This protein binds this small molecule.
Small molecule (SMILES): CNS(=O)(=O)c1ccccc1Cl

Sequence of chain 1.A:
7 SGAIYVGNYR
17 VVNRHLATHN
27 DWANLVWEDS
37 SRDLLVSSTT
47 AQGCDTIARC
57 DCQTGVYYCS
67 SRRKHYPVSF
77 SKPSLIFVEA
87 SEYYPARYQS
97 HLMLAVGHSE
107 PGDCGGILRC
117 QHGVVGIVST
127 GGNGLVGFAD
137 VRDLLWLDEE

Binding-site contacts:
Ligand atom C7 contacts residue HIS97 of chain 1.A at 3.3 Å.
Ligand atom N1 contacts residue LEU81 of chain 1.A at 3.7 Å.
Ligand atom S1 contacts residue SER80 of chain 1.A at 3.9 Å.
Ligand atom C7 contacts residue GLN95 of chain 1.A at 4.1 Å.
Ligand atom O2 contacts residue LEU81 of chain 1.A at 3.7 Å.
Ligand atom C4 contacts residue HIS97 of chain 1.A at 3.5 Å.
Ligand atom C2 contacts residue HIS97 of chain 1.A at 3.7 Å.
Ligand atom O1 contacts residue HIS97 of chain 1.A at 3.2 Å (h-bond).
Ligand atom O1 contacts residue SER80 of chain 1.A at 3.5 Å (h-bond).
Ligand atom S1 contacts residue SER96 of chain 1.A at 4.4 Å.
Ligand atom C3 contacts residue HIS97 of chain 1.A at 3.6 Å.
Ligand atom C7 contacts residue LEU81 of chain 1.A at 2.4 Å (hydrophobic).
Ligand atom S1 contacts residue LEU81 of chain 1.A at 4.1 Å.
Ligand atom C6 contacts residue HIS97 of chain 1.A at 3.3 Å.
Ligand atom C5 contacts residue HIS97 of chain 1.A at 3.6 Å.
Ligand atom S1 contacts residue HIS97 of chain 1.A at 3.7 Å.
Ligand atom C1 contacts residue HIS97 of chain 1.A at 3.4 Å.
Ligand atom O1 contacts residue SER96 of chain 1.A at 4.4 Å.
Ligand atom S1 contacts residue PRO79 of chain 1.A at 4.5 Å.
Ligand atom CL1 contacts residue PRO79 of chain 1.A at 3.9 Å.
Ligand atom O1 contacts residue LEU81 of chain 1.A at 4.3 Å.
Ligand atom N1 contacts residue SER96 of chain 1.A at 3.0 Å.
Ligand atom N1 contacts residue SER80 of chain 1.A at 3.7 Å.
Ligand atom O2 contacts residue SER80 of chain 1.A at 3.8 Å.
Ligand atom O2 contacts residue PRO79 of chain 1.A at 4.5 Å.
Ligand atom O1 contacts residue PRO79 of chain 1.A at 3.5 Å (h-bond).
Ligand atom C7 contacts residue SER96 of chain 1.A at 2.9 Å.
Ligand atom CL1 contacts residue HIS97 of chain 1.A at 3.9 Å.
Ligand atom N1 contacts residue HIS97 of chain 1.A at 3.1 Å (h-bond).
Ligand atom C7 contacts residue SER80 of chain 1.A at 2.8 Å.